A small-molecule ligand and the protein it binds are described below.
Small molecule (SMILES): O=C(O)CCC(=O)C(=O)O

Sequence of chain 1.A:
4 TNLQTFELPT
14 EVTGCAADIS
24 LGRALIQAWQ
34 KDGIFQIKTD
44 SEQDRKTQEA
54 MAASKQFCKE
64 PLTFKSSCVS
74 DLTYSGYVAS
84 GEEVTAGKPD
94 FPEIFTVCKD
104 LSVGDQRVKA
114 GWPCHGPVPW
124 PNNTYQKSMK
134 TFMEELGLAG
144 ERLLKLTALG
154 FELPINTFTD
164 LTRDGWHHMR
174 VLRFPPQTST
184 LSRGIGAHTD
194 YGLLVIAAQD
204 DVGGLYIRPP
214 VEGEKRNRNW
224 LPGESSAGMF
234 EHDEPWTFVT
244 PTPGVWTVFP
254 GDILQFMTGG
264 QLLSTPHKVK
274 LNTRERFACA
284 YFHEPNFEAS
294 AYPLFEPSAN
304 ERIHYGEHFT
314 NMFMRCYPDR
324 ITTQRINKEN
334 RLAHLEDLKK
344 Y

Binding-site contacts:
Ligand atom O5 contacts residue HIS270 of chain 1.A at 2.9 Å (h-bond).
Ligand atom O3 contacts residue ALA281 of chain 1.A at 3.7 Å.
Ligand atom O1 contacts residue HIS191 of chain 1.A at 3.5 Å (h-bond).
Ligand atom C4 contacts residue LEU208 of chain 1.A at 4.1 Å (hydrophobic).
Ligand atom O4 contacts residue VAL272 of chain 1.A at 3.5 Å.
Ligand atom O2 contacts residue ALA283 of chain 1.A at 4.0 Å.
Ligand atom C1 contacts residue ALA283 of chain 1.A at 4.0 Å (hydrophobic).
Ligand atom O1 contacts residue MN1 of chain 1.B at 2.1 Å.
Ligand atom O3 contacts residue LEU208 of chain 1.A at 3.8 Å.
Ligand atom C3 contacts residue VAL272 of chain 1.A at 4.1 Å (hydrophobic).
Ligand atom O4 contacts residue LEU175 of chain 1.A at 4.2 Å.
Ligand atom C1 contacts residue HIS191 of chain 1.A at 4.2 Å.
Ligand atom O4 contacts residue PHE177 of chain 1.A at 3.3 Å.
Ligand atom O5 contacts residue HIS191 of chain 1.A at 3.6 Å (h-bond).
Ligand atom O1 contacts residue ARG173 of chain 1.A at 3.4 Å (salt-bridge).
Ligand atom O2 contacts residue ILE188 of chain 1.A at 4.2 Å.
Ligand atom O2 contacts residue ARG173 of chain 1.A at 2.7 Å (salt-bridge).
Ligand atom O3 contacts residue ARG279 of chain 1.A at 2.7 Å (salt-bridge).
Ligand atom C5 contacts residue VAL272 of chain 1.A at 3.9 Å (hydrophobic).
Ligand atom C3 contacts residue ILE188 of chain 1.A at 4.0 Å (hydrophobic).
Ligand atom O2 contacts residue LEU175 of chain 1.A at 3.5 Å.
Ligand atom O1 contacts residue ARG1 of chain 1.C at 3.8 Å.
Ligand atom O4 contacts residue ARG279 of chain 1.A at 2.8 Å (salt-bridge).
Ligand atom O2 contacts residue MN1 of chain 1.B at 4.2 Å.
Ligand atom C2 contacts residue ILE188 of chain 1.A at 4.2 Å (hydrophobic).
Ligand atom O5 contacts residue MN1 of chain 1.B at 2.3 Å.
Ligand atom C5 contacts residue ARG279 of chain 1.A at 3.6 Å.
Ligand atom C1 contacts residue MN1 of chain 1.B at 2.9 Å.
Ligand atom O1 contacts residue PHE285 of chain 1.A at 3.8 Å.
Ligand atom C1 contacts residue ARG173 of chain 1.A at 3.4 Å.
Ligand atom C3 contacts residue LEU175 of chain 1.A at 3.9 Å (hydrophobic).
Ligand atom O1 contacts residue HIS270 of chain 1.A at 4.2 Å.
Ligand atom O1 contacts residue ASP193 of chain 1.A at 3.5 Å (salt-bridge).
Ligand atom C5 contacts residue ALA281 of chain 1.A at 3.9 Å (hydrophobic).
Ligand atom C2 contacts residue HIS191 of chain 1.A at 4.3 Å.
Ligand atom O5 contacts residue ASP193 of chain 1.A at 4.0 Å.
Ligand atom C5 contacts residue LEU208 of chain 1.A at 4.2 Å (hydrophobic).
Ligand atom C2 contacts residue HIS270 of chain 1.A at 4.0 Å.
Ligand atom O4 contacts residue ALA281 of chain 1.A at 3.7 Å.
Ligand atom C2 contacts residue MN1 of chain 1.B at 3.0 Å.